Sequence of chain 1.E:
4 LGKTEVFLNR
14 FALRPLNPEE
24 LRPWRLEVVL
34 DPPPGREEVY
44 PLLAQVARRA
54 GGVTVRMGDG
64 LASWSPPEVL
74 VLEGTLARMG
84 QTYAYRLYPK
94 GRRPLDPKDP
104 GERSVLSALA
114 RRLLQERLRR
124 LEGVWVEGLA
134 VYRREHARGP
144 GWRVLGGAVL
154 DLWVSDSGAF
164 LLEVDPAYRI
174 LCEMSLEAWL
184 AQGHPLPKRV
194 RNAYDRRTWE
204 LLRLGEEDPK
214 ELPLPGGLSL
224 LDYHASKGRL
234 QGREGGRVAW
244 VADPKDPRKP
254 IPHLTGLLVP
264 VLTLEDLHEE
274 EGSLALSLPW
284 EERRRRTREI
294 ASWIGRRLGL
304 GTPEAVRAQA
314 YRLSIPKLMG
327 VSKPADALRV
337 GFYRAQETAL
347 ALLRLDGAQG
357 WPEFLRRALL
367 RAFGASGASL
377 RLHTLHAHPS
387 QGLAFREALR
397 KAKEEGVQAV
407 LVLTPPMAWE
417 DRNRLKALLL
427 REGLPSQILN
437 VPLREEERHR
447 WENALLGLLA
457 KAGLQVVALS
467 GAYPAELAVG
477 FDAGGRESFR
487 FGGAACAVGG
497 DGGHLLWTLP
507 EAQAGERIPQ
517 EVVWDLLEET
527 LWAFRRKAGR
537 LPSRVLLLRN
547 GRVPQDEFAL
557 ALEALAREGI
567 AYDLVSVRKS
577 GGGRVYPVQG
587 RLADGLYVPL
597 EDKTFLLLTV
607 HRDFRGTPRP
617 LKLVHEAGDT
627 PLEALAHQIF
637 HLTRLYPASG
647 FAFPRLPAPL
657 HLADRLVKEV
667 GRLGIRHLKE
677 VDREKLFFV

This small molecule binds to this protein.
Small molecule (SMILES): Cc1cn([C@H]2C[C@H](O)[C@@H](CO[P](=O)(O)O[C@H]3C[C@H](n4cnc5c(=O)nc(N)[nH]c54)O[C@@H]3CO[P](=O)(O)O[C@H]3C[C@H](n4cnc5c(N)ncnc54)O[C@@H]3C)O2)c(=O)[nH]c1=O

Binding-site contacts:
Ligand atom C3' contacts residue TYR226 of chain 1.A at 3.4 Å (hydrophobic).
Ligand atom N9 contacts residue ARG39 of chain 1.E at 4.0 Å.
Ligand atom O3' contacts residue HIS256 of chain 1.A at 3.8 Å.
Ligand atom N3 contacts residue ARG39 of chain 1.E at 3.6 Å.
Ligand atom O2 contacts residue PRO255 of chain 1.A at 3.6 Å.
Ligand atom C5 contacts residue LEU217 of chain 1.A at 3.2 Å (hydrophobic).
Ligand atom O3' contacts residue TYR226 of chain 1.A at 3.7 Å.
Ligand atom C6 contacts residue TYR226 of chain 1.A at 3.8 Å (hydrophobic).
Ligand atom C4' contacts residue PRO255 of chain 1.A at 3.5 Å (hydrophobic).
Ligand atom O4' contacts residue ILE254 of chain 1.A at 3.6 Å.
Ligand atom OP1 contacts residue LYS230 of chain 1.A at 3.6 Å.
Ligand atom O4 contacts residue LEU217 of chain 1.A at 4.0 Å.
Ligand atom O4 contacts residue PRO218 of chain 1.A at 3.0 Å.
Ligand atom O2 contacts residue ILE254 of chain 1.A at 3.7 Å.
Ligand atom C4 contacts residue LEU217 of chain 1.A at 3.7 Å (hydrophobic).
Ligand atom C3' contacts residue HIS227 of chain 1.A at 3.2 Å.
Ligand atom C4 contacts residue PRO218 of chain 1.A at 3.3 Å (hydrophobic).
Ligand atom O4' contacts residue ARG39 of chain 1.E at 3.5 Å (salt-bridge).
Ligand atom C4 contacts residue ARG39 of chain 1.E at 3.6 Å.
Ligand atom C2' contacts residue PRO255 of chain 1.A at 3.2 Å (hydrophobic).
Ligand atom P contacts residue TYR226 of chain 1.A at 3.1 Å.
Ligand atom C3' contacts residue PRO255 of chain 1.A at 3.5 Å (hydrophobic).
Ligand atom O5' contacts residue TYR197 of chain 1.A at 3.9 Å.
Ligand atom C7 contacts residue TYR226 of chain 1.A at 2.9 Å (hydrophobic).
Ligand atom O3' contacts residue HIS227 of chain 1.A at 2.3 Å (h-bond).
Ligand atom P contacts residue TYR197 of chain 1.A at 3.6 Å.
Ligand atom O3' contacts residue PRO255 of chain 1.A at 3.2 Å (h-bond).
Ligand atom C1' contacts residue ILE254 of chain 1.A at 3.6 Å (hydrophobic).
Ligand atom OP2 contacts residue LYS230 of chain 1.A at 3.6 Å.
Ligand atom N3 contacts residue PRO218 of chain 1.A at 3.2 Å.
Ligand atom C5 contacts residue TYR226 of chain 1.A at 3.8 Å (hydrophobic).
Ligand atom C1' contacts residue PRO255 of chain 1.A at 3.6 Å (hydrophobic).
Ligand atom OP2 contacts residue TYR226 of chain 1.A at 1.9 Å (h-bond).
Ligand atom OP1 contacts residue TYR197 of chain 1.A at 2.6 Å (h-bond).
Ligand atom O5' contacts residue TYR226 of chain 1.A at 3.3 Å (h-bond).
Ligand atom C2' contacts residue TYR226 of chain 1.A at 3.7 Å (hydrophobic).
Ligand atom C5' contacts residue TRP202 of chain 1.A at 3.9 Å (hydrophobic).
Ligand atom C6 contacts residue LEU217 of chain 1.A at 3.7 Å (hydrophobic).
Ligand atom OP1 contacts residue ASN195 of chain 1.A at 3.3 Å (h-bond).
Ligand atom C7 contacts residue LEU217 of chain 1.A at 3.2 Å (hydrophobic).

Sequence of chain 1.A:
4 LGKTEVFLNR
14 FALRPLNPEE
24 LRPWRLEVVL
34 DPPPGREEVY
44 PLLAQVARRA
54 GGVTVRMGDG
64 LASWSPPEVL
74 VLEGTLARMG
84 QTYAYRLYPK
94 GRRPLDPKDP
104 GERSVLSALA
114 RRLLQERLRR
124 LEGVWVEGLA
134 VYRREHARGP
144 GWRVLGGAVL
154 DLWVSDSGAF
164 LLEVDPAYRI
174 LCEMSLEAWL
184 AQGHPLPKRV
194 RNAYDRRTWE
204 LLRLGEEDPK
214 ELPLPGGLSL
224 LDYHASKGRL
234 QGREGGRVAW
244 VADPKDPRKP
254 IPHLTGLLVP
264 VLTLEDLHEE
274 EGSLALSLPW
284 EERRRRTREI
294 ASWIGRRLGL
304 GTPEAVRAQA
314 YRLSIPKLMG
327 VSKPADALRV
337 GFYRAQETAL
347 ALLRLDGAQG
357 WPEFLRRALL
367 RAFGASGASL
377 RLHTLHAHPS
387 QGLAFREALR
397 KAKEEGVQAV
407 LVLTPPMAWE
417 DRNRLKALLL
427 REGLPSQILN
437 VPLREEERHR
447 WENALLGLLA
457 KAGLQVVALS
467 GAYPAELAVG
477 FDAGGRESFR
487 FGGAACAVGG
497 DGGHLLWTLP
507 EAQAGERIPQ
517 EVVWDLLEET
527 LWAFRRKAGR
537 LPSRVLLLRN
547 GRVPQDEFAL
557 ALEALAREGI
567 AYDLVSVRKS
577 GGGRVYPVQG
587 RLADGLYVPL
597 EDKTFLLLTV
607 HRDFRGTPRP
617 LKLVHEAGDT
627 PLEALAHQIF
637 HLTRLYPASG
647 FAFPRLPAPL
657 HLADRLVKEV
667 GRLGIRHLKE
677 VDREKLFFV